A small-molecule ligand and the protein it binds are described below.
Small molecule (SMILES): CC(=O)N[C@@H]1[C@@H](O)[C@H](O)[C@@H](CO)O[C@H]1O

Binding-site contacts:
Ligand atom O5 contacts residue SER22 of chain 1.B at 3.3 Å (h-bond).
Ligand atom N2 contacts residue TRP65 of chain 1.B at 3.5 Å.
Ligand atom C1 contacts residue TRP65 of chain 1.B at 4.0 Å (hydrophobic).
Ligand atom C6 contacts residue ASN70 of chain 1.B at 4.5 Å.
Ligand atom C6 contacts residue ILE20 of chain 1.B at 3.9 Å (hydrophobic).
Ligand atom C7 contacts residue ASN70 of chain 1.B at 3.8 Å.
Ligand atom C1 contacts residue SER22 of chain 1.B at 4.0 Å.
Ligand atom C1 contacts residue ILE20 of chain 1.B at 4.4 Å (hydrophobic).
Ligand atom C2 contacts residue ASN70 of chain 1.B at 2.4 Å.
Ligand atom C5 contacts residue ILE20 of chain 1.B at 4.2 Å (hydrophobic).
Ligand atom C2 contacts residue TRP65 of chain 1.B at 4.3 Å (hydrophobic).
Ligand atom N2 contacts residue ASN70 of chain 1.B at 2.9 Å (h-bond).
Ligand atom C6 contacts residue SER22 of chain 1.B at 3.3 Å.
Ligand atom O6 contacts residue ILE20 of chain 1.B at 3.6 Å.
Ligand atom C1 contacts residue ASN70 of chain 1.B at 1.4 Å.
Ligand atom O7 contacts residue ASN70 of chain 1.B at 4.2 Å.
Ligand atom C8 contacts residue TRP65 of chain 1.B at 3.2 Å (hydrophobic).
Ligand atom O5 contacts residue ASN70 of chain 1.B at 2.4 Å (h-bond).
Ligand atom C7 contacts residue TRP65 of chain 1.B at 3.6 Å (hydrophobic).
Ligand atom O7 contacts residue TRP65 of chain 1.B at 4.2 Å.
Ligand atom C3 contacts residue ASN70 of chain 1.B at 3.8 Å.
Ligand atom C5 contacts residue SER22 of chain 1.B at 3.5 Å.
Ligand atom O5 contacts residue ILE20 of chain 1.B at 3.4 Å.
Ligand atom C4 contacts residue ASN70 of chain 1.B at 4.2 Å.
Ligand atom C5 contacts residue ASN70 of chain 1.B at 3.6 Å.

Sequence of chain 1.B:
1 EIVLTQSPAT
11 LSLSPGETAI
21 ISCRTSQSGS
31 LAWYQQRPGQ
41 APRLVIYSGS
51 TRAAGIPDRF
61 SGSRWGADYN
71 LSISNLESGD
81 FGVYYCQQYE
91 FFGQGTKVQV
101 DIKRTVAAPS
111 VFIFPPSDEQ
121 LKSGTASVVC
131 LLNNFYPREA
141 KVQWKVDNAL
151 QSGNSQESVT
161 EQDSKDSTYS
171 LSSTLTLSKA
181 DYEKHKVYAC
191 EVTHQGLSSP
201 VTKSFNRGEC